Sequence of chain 10.A:
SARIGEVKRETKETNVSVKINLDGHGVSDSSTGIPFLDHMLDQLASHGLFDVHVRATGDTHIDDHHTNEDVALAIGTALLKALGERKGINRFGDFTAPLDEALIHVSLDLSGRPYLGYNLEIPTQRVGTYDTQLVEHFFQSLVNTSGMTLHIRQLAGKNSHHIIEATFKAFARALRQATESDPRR

Binding-site contacts:
Ligand atom N4 contacts residue HIS71 of chain 14.A at 3.1 Å (h-bond).
Ligand atom N1 contacts residue GLU171 of chain 10.A at 3.1 Å (salt-bridge).
Ligand atom N4 contacts residue MN1 of chain 14.C at 2.2 Å.
Ligand atom C5 contacts residue GLU75 of chain 14.A at 4.2 Å.
Ligand atom C5 contacts residue MN1 of chain 14.B at 3.2 Å.
Ligand atom N4 contacts residue HIS168 of chain 10.A at 3.4 Å (h-bond).
Ligand atom N2 contacts residue LEU105 of chain 10.A at 4.0 Å.
Ligand atom N2 contacts residue MN1 of chain 14.C at 4.4 Å.
Ligand atom C5 contacts residue HIS72 of chain 14.A at 3.7 Å.
Ligand atom N2 contacts residue HIS72 of chain 14.A at 4.1 Å.
Ligand atom C3 contacts residue ARG119 of chain 2.A at 4.5 Å.
Ligand atom C5 contacts residue LEU105 of chain 10.A at 4.5 Å (hydrophobic).
Ligand atom N1 contacts residue HIS72 of chain 14.A at 3.2 Å (h-bond).
Ligand atom C5 contacts residue GLU171 of chain 10.A at 4.1 Å.
Ligand atom C3 contacts residue HIS71 of chain 14.A at 4.4 Å.
Ligand atom N4 contacts residue LEU105 of chain 10.A at 4.1 Å.
Ligand atom N2 contacts residue GLU171 of chain 10.A at 3.6 Å.
Ligand atom N1 contacts residue MN1 of chain 14.B at 2.3 Å.
Ligand atom C3 contacts residue MN1 of chain 14.C at 3.2 Å.
Ligand atom N1 contacts residue LEU105 of chain 10.A at 4.2 Å.
Ligand atom C5 contacts residue HIS71 of chain 14.A at 3.1 Å.
Ligand atom C3 contacts residue GLU75 of chain 14.A at 3.8 Å.
Ligand atom N4 contacts residue HIS72 of chain 14.A at 4.4 Å.
Ligand atom C5 contacts residue HIS167 of chain 10.A at 3.4 Å.
Ligand atom C3 contacts residue HIS168 of chain 10.A at 4.2 Å.
Ligand atom N1 contacts residue MN1 of chain 14.C at 4.4 Å.
Ligand atom C5 contacts residue MN1 of chain 14.C at 3.2 Å.
Ligand atom N4 contacts residue MN1 of chain 14.B at 4.4 Å.
Ligand atom N2 contacts residue MN1 of chain 14.B at 3.2 Å.
Ligand atom N4 contacts residue GLU75 of chain 14.A at 3.3 Å (salt-bridge).
Ligand atom C5 contacts residue HIS168 of chain 10.A at 3.8 Å.
Ligand atom C3 contacts residue MN1 of chain 14.B at 4.4 Å.
Ligand atom C3 contacts residue LEU105 of chain 10.A at 3.8 Å (hydrophobic).
Ligand atom N1 contacts residue HIS167 of chain 10.A at 3.2 Å (h-bond).
Ligand atom N1 contacts residue HIS71 of chain 14.A at 4.5 Å.

Sequence of chain 2.A:
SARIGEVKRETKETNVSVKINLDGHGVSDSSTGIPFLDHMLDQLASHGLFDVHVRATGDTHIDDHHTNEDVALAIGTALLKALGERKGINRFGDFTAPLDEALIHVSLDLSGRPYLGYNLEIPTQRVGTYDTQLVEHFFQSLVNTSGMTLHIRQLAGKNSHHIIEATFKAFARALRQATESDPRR

This small molecule binds to this protein.
Small molecule (SMILES): c1nnc[nH]1

Sequence of chain 14.A:
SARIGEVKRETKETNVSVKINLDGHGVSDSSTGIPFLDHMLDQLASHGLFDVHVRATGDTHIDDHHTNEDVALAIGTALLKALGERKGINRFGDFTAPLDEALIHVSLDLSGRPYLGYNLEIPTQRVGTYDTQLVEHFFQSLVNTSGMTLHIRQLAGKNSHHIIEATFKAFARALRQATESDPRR